Binding-site contacts:
Ligand atom C2 contacts residue TRP257 of chain 1.B at 4.0 Å (hydrophobic).
Ligand atom C5 contacts residue SER115 of chain 1.B at 4.3 Å.
Ligand atom O6 contacts residue SER115 of chain 1.B at 4.4 Å.
Ligand atom C1 contacts residue TRP257 of chain 1.B at 4.1 Å (hydrophobic).
Ligand atom O7 contacts residue ASN113 of chain 1.B at 3.6 Å.
Ligand atom C2 contacts residue ASN113 of chain 1.B at 2.5 Å.
Ligand atom O6 contacts residue LEU261 of chain 1.B at 3.4 Å.
Ligand atom O5 contacts residue TRP257 of chain 1.B at 3.6 Å.
Ligand atom O5 contacts residue ALA116 of chain 1.B at 4.1 Å.
Ligand atom C1 contacts residue SER115 of chain 1.B at 4.3 Å.
Ligand atom C7 contacts residue ASN113 of chain 1.B at 3.5 Å.
Ligand atom O7 contacts residue TRP257 of chain 1.B at 3.4 Å.
Ligand atom N2 contacts residue ASN113 of chain 1.B at 3.0 Å (h-bond).
Ligand atom C1 contacts residue ASN113 of chain 1.B at 1.4 Å.
Ligand atom C6 contacts residue LEU261 of chain 1.B at 4.0 Å (hydrophobic).
Ligand atom C7 contacts residue TRP257 of chain 1.B at 4.4 Å (hydrophobic).
Ligand atom C4 contacts residue ASN113 of chain 1.B at 4.1 Å.
Ligand atom C5 contacts residue ASN113 of chain 1.B at 3.5 Å.
Ligand atom C6 contacts residue ASN113 of chain 1.B at 4.5 Å.
Ligand atom C3 contacts residue ASN113 of chain 1.B at 3.8 Å.
Ligand atom O6 contacts residue ALA116 of chain 1.B at 3.6 Å.
Ligand atom O5 contacts residue ASN113 of chain 1.B at 2.1 Å (h-bond).

A protein and the small-molecule ligand that binds it are described below.
Small molecule (SMILES): CC(=O)N[C@H]1[C@H](O[C@H]2[C@H](O)[C@@H](NC(C)=O)CO[C@@H]2CO)O[C@H](CO)[C@@H](O[C@@H]2O[C@H](CO[C@H]3O[C@H](CO)[C@@H](O)[C@H](O)[C@@H]3O)[C@@H](O)[C@H](O)[C@@H]2O)[C@@H]1O

Sequence of chain 1.B:
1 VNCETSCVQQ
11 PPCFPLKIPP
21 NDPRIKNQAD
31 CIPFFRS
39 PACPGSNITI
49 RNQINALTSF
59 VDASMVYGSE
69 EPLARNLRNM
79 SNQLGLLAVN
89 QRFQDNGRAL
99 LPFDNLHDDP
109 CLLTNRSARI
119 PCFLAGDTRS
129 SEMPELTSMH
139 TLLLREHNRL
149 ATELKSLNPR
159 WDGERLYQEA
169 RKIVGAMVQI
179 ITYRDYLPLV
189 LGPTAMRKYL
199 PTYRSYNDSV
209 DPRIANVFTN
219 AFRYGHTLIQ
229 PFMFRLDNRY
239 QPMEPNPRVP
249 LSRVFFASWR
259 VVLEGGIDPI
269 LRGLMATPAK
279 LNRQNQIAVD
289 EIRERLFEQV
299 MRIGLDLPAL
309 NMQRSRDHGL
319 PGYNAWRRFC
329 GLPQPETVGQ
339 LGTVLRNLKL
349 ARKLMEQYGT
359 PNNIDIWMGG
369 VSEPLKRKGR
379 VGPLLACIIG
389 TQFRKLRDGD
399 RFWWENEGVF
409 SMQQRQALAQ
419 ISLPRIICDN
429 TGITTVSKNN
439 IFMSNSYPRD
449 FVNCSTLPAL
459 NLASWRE